Sequence of chain 5.F:
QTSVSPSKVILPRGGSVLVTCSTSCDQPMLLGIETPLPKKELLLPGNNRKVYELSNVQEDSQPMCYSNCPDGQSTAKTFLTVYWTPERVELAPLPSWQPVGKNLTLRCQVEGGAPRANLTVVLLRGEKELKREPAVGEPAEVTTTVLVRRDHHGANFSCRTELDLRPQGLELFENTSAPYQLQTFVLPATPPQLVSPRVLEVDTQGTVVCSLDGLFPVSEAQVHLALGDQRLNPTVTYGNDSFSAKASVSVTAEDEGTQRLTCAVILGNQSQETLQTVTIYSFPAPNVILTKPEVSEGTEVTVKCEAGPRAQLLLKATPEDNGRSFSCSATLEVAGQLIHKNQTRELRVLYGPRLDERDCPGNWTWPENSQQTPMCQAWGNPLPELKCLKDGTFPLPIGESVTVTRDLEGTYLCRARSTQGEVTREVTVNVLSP

This small molecule binds to this protein.
Small molecule (SMILES): CC(=O)N[C@@H]1[C@@H](O)[C@H](O)[C@@H](CO)O[C@H]1O

Binding-site contacts:
Ligand atom O6 contacts residue ASN118 of chain 5.F at 4.0 Å.
Ligand atom O6 contacts residue ALA117 of chain 5.F at 2.3 Å.
Ligand atom N2 contacts residue ASN118 of chain 5.F at 3.6 Å.
Ligand atom C8 contacts residue PRO167 of chain 5.F at 3.7 Å (hydrophobic).
Ligand atom C8 contacts residue ASP164 of chain 5.F at 4.5 Å.
Ligand atom C1 contacts residue ASN118 of chain 5.F at 1.6 Å.
Ligand atom C3 contacts residue ASN118 of chain 5.F at 3.8 Å.
Ligand atom O5 contacts residue ALA117 of chain 5.F at 3.5 Å (h-bond).
Ligand atom C1 contacts residue ALA117 of chain 5.F at 3.9 Å (hydrophobic).
Ligand atom O5 contacts residue ASN118 of chain 5.F at 1.8 Å (h-bond).
Ligand atom C5 contacts residue ASN118 of chain 5.F at 3.2 Å.
Ligand atom O7 contacts residue ALA117 of chain 5.F at 4.5 Å.
Ligand atom C5 contacts residue ALA117 of chain 5.F at 4.2 Å (hydrophobic).
Ligand atom C7 contacts residue ASN118 of chain 5.F at 3.9 Å.
Ligand atom C6 contacts residue ASN118 of chain 5.F at 4.0 Å.
Ligand atom C2 contacts residue ASN118 of chain 5.F at 2.7 Å.
Ligand atom C7 contacts residue PRO167 of chain 5.F at 3.9 Å (hydrophobic).
Ligand atom N2 contacts residue PRO167 of chain 5.F at 4.0 Å.
Ligand atom C1 contacts residue GLN168 of chain 5.F at 4.0 Å.
Ligand atom C4 contacts residue ALA117 of chain 5.F at 4.2 Å (hydrophobic).
Ligand atom C6 contacts residue ALA117 of chain 5.F at 3.6 Å (hydrophobic).
Ligand atom O7 contacts residue ASN118 of chain 5.F at 3.5 Å (h-bond).
Ligand atom C1 contacts residue PRO167 of chain 5.F at 4.4 Å (hydrophobic).
Ligand atom C4 contacts residue ASN118 of chain 5.F at 3.8 Å.
Ligand atom C2 contacts residue ALA117 of chain 5.F at 4.0 Å (hydrophobic).
Ligand atom C5 contacts residue GLN168 of chain 5.F at 4.5 Å.
Ligand atom O5 contacts residue GLN168 of chain 5.F at 4.0 Å.